Binding-site contacts:
Ligand atom C3 contacts residue ASN154 of chain 28.A at 3.8 Å.
Ligand atom C1 contacts residue ASN154 of chain 28.A at 1.4 Å.
Ligand atom O7 contacts residue ASN154 of chain 28.A at 3.8 Å.
Ligand atom C5 contacts residue ASN154 of chain 28.A at 3.7 Å.
Ligand atom C2 contacts residue ASN154 of chain 28.A at 2.5 Å.
Ligand atom O5 contacts residue ASN154 of chain 28.A at 2.4 Å (h-bond).
Ligand atom C1 contacts residue SER156 of chain 28.A at 4.3 Å.
Ligand atom C4 contacts residue ASN154 of chain 28.A at 4.2 Å.
Ligand atom N2 contacts residue ASN154 of chain 28.A at 2.9 Å (h-bond).
Ligand atom C8 contacts residue ASN154 of chain 28.A at 4.2 Å.
Ligand atom C7 contacts residue ASN154 of chain 28.A at 3.5 Å.

Sequence of chain 28.A:
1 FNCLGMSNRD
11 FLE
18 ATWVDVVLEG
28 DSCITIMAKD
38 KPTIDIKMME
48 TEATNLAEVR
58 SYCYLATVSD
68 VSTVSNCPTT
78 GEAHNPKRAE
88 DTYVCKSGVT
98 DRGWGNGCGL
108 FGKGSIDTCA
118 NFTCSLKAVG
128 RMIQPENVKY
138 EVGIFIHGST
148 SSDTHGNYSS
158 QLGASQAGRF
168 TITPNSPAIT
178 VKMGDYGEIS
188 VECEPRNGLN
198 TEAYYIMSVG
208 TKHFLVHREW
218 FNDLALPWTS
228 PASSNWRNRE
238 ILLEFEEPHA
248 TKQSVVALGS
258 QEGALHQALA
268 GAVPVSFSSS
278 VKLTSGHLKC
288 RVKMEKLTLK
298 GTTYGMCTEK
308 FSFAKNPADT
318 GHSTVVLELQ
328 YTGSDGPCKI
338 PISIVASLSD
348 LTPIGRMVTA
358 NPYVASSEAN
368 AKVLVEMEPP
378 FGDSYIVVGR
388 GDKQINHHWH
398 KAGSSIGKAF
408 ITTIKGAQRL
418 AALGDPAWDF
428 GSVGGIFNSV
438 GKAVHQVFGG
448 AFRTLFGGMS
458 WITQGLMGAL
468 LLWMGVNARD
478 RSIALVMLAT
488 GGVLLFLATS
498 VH

A small-molecule ligand and the protein it binds are described below.
Small molecule (SMILES): CC(=O)N[C@@H]1[C@@H](O)[C@H](O)[C@@H](CO)O[C@H]1O